The protein below binds the small molecule below.
Small molecule (SMILES): CC(=O)N[C@H]1[C@H](O[C@H]2[C@H](O)[C@@H](NC(C)=O)CO[C@@H]2CO)O[C@H](CO)[C@@H](O)[C@@H]1O

Binding-site contacts:
Ligand atom O5 contacts residue ASN60 of chain 1.I at 2.4 Å (h-bond).
Ligand atom C8 contacts residue THR47 of chain 1.I at 3.6 Å.
Ligand atom O7 contacts residue NAG1 of chain 1.QH at 3.5 Å (h-bond).
Ligand atom C3 contacts residue ASN60 of chain 1.I at 3.8 Å.
Ligand atom C7 contacts residue ASN60 of chain 1.I at 3.2 Å.
Ligand atom C1 contacts residue ASN60 of chain 1.I at 1.4 Å.
Ligand atom C2 contacts residue ASN60 of chain 1.I at 2.5 Å.
Ligand atom N2 contacts residue ASN60 of chain 1.I at 2.8 Å (h-bond).
Ligand atom O7 contacts residue ASN60 of chain 1.I at 3.1 Å (h-bond).
Ligand atom C5 contacts residue GLU105 of chain 1.I at 4.2 Å.
Ligand atom C5 contacts residue ASN60 of chain 1.I at 3.6 Å.
Ligand atom C4 contacts residue ASN60 of chain 1.I at 4.2 Å.
Ligand atom O5 contacts residue THR103 of chain 1.I at 4.4 Å.
Ligand atom C8 contacts residue ASN60 of chain 1.I at 4.3 Å.
Ligand atom O6 contacts residue GLU105 of chain 1.I at 4.1 Å.

Sequence of chain 1.I:
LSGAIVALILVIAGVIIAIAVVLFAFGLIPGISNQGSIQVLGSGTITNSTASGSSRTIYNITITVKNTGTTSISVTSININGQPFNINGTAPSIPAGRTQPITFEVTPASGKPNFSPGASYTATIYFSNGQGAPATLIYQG